The small molecule below binds the protein below.
Small molecule (SMILES): CC(=O)N[C@@H]1[C@@H](O)[C@H](O)[C@@H](CO)O[C@H]1O

Sequence of chain 1.B:
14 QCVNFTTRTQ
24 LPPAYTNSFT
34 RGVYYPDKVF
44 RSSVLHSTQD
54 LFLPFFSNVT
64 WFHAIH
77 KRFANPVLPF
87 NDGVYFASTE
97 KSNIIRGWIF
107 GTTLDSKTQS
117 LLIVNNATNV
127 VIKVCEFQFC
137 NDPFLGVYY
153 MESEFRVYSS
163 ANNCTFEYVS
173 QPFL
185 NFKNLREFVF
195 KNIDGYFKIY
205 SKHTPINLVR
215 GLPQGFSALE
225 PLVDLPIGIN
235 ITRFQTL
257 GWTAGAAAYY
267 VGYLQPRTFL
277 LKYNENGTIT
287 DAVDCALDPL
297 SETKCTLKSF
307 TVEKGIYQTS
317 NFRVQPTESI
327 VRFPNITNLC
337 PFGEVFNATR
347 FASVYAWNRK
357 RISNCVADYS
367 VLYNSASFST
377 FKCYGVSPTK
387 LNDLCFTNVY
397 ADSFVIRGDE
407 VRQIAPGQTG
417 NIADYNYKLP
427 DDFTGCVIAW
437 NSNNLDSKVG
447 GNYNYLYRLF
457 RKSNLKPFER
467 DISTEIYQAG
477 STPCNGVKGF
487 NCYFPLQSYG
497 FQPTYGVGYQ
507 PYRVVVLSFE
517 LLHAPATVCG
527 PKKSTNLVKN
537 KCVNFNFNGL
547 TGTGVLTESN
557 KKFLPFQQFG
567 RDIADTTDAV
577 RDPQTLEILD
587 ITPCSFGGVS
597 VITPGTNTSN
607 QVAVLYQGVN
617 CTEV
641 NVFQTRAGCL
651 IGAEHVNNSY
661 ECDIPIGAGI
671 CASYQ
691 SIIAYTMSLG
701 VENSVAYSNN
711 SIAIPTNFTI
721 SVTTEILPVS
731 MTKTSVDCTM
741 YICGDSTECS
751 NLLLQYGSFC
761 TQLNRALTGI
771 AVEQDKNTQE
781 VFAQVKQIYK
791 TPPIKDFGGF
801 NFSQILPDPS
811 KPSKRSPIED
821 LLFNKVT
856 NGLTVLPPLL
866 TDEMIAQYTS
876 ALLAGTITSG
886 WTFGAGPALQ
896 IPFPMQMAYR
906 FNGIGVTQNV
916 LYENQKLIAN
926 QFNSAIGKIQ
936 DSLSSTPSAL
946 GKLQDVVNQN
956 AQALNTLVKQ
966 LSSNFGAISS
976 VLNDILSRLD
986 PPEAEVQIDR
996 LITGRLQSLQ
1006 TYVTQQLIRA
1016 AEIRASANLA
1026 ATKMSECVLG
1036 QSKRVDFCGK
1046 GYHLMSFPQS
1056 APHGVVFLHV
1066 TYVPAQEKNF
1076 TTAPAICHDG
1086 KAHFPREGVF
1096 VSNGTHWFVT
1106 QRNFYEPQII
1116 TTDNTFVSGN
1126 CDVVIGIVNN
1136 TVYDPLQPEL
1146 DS

Binding-site contacts:
Ligand atom O5 contacts residue ASN61 of chain 1.B at 2.3 Å (h-bond).
Ligand atom C6 contacts residue TYR28 of chain 1.B at 3.8 Å (hydrophobic).
Ligand atom C5 contacts residue TYR28 of chain 1.B at 3.6 Å (hydrophobic).
Ligand atom C1 contacts residue TYR28 of chain 1.B at 3.6 Å (hydrophobic).
Ligand atom O6 contacts residue TYR28 of chain 1.B at 4.0 Å.
Ligand atom C2 contacts residue ASN61 of chain 1.B at 2.5 Å.
Ligand atom C1 contacts residue ASN61 of chain 1.B at 1.4 Å.
Ligand atom C5 contacts residue ASN61 of chain 1.B at 3.6 Å.
Ligand atom O6 contacts residue ASN61 of chain 1.B at 4.5 Å.
Ligand atom O7 contacts residue ASN61 of chain 1.B at 3.5 Å (h-bond).
Ligand atom C8 contacts residue ASN61 of chain 1.B at 3.6 Å.
Ligand atom N2 contacts residue ASN61 of chain 1.B at 2.9 Å (h-bond).
Ligand atom O5 contacts residue TYR28 of chain 1.B at 3.8 Å.
Ligand atom C3 contacts residue ASN61 of chain 1.B at 3.8 Å.
Ligand atom C4 contacts residue ASN61 of chain 1.B at 4.2 Å.
Ligand atom C7 contacts residue ASN61 of chain 1.B at 3.3 Å.